The protein below binds the small molecule below.
Small molecule (SMILES): CC(=O)N[C@H]1[C@H](O[C@H]2[C@H](O)[C@@H](NC(C)=O)CO[C@@H]2CO)O[C@H](CO)[C@@H](O)[C@@H]1O

Binding-site contacts:
Ligand atom N2 contacts residue ASN253 of chain 1.C at 3.0 Å (h-bond).
Ligand atom O6 contacts residue THR255 of chain 1.C at 3.6 Å.
Ligand atom C5 contacts residue THR127 of chain 1.C at 4.5 Å.
Ligand atom C3 contacts residue ASN253 of chain 1.C at 3.9 Å.
Ligand atom O7 contacts residue ASN253 of chain 1.C at 4.1 Å.
Ligand atom C6 contacts residue THR127 of chain 1.C at 4.3 Å.
Ligand atom O5 contacts residue THR255 of chain 1.C at 3.3 Å (h-bond).
Ligand atom O6 contacts residue THR127 of chain 1.C at 3.5 Å.
Ligand atom C7 contacts residue ASN253 of chain 1.C at 3.8 Å.
Ligand atom C5 contacts residue ASN253 of chain 1.C at 3.8 Å.
Ligand atom O5 contacts residue ASN253 of chain 1.C at 2.4 Å (h-bond).
Ligand atom C1 contacts residue THR255 of chain 1.C at 3.3 Å.
Ligand atom C1 contacts residue THR127 of chain 1.C at 3.9 Å.
Ligand atom C2 contacts residue ASN253 of chain 1.C at 2.5 Å.
Ligand atom C5 contacts residue THR255 of chain 1.C at 3.3 Å.
Ligand atom C6 contacts residue THR255 of chain 1.C at 4.1 Å.
Ligand atom O5 contacts residue THR127 of chain 1.C at 3.5 Å.
Ligand atom C8 contacts residue THR255 of chain 1.C at 4.0 Å.
Ligand atom O7 contacts residue THR255 of chain 1.C at 4.5 Å.
Ligand atom C1 contacts residue ASN253 of chain 1.C at 1.5 Å.
Ligand atom C4 contacts residue ASN253 of chain 1.C at 4.3 Å.

Sequence of chain 1.C:
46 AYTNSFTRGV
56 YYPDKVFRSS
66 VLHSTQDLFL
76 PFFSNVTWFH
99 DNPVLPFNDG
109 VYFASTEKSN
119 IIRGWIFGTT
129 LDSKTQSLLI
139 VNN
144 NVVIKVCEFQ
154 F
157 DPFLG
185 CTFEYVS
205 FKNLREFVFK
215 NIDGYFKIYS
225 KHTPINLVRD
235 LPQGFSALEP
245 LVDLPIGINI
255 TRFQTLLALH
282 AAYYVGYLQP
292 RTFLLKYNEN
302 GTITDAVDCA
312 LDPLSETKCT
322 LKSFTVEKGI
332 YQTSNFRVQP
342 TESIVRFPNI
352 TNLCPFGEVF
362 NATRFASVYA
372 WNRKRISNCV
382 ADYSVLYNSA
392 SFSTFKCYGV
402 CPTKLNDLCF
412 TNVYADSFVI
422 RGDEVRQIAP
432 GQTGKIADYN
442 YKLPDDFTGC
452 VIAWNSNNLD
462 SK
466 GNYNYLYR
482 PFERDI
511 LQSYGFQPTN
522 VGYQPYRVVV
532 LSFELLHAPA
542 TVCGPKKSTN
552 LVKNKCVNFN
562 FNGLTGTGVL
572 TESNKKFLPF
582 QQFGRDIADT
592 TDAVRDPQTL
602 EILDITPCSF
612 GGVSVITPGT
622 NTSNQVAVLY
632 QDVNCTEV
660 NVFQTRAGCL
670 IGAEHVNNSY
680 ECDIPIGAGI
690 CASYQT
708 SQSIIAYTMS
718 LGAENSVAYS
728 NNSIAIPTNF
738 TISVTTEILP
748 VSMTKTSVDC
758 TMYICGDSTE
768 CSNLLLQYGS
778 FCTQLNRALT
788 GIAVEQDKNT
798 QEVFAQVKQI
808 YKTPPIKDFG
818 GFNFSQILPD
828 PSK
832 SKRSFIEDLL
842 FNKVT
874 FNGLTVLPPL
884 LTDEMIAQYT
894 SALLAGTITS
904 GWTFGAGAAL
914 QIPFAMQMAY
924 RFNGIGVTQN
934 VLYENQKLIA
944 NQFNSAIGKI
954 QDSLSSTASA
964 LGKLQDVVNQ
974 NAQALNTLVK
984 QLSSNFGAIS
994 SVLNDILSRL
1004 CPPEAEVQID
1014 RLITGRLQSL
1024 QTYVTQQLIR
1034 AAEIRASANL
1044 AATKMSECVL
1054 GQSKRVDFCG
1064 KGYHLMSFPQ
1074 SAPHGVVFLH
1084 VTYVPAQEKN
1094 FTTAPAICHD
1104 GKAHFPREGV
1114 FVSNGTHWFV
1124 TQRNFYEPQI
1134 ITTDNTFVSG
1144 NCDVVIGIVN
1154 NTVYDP